Sequence of chain 1.G:
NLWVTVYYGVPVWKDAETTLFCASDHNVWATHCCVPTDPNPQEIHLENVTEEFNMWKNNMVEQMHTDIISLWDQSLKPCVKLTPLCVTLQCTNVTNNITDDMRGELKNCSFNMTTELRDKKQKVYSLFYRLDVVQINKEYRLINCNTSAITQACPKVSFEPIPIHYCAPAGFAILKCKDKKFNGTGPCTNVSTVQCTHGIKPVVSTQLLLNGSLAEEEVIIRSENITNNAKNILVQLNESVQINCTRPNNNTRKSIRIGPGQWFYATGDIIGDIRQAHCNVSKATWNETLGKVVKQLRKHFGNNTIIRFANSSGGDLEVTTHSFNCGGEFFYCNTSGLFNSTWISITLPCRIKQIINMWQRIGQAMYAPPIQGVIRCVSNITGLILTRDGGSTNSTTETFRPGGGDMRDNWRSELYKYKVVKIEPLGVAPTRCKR

Sequence of chain 1.C:
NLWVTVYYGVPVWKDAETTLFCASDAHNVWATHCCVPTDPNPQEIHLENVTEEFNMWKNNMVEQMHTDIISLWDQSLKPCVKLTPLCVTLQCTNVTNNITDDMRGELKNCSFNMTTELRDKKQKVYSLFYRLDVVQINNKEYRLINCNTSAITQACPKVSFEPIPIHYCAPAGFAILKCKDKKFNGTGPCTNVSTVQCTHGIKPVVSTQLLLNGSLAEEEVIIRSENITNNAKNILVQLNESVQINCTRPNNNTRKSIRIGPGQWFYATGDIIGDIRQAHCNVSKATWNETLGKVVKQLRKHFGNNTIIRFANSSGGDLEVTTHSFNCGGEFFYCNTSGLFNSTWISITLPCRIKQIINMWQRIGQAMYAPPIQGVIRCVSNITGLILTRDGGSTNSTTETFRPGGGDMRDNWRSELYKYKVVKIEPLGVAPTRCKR

Binding-site contacts:
Ligand atom O5 contacts residue ARG194 of chain 1.C at 3.9 Å.
Ligand atom C8 contacts residue ARG310 of chain 1.G at 3.5 Å.
Ligand atom O7 contacts residue ASN199 of chain 1.C at 3.4 Å (h-bond).
Ligand atom C1 contacts residue ARG194 of chain 1.C at 4.2 Å.
Ligand atom C3 contacts residue ASN199 of chain 1.C at 3.9 Å.
Ligand atom C8 contacts residue ASN199 of chain 1.C at 3.5 Å.
Ligand atom O5 contacts residue ASN199 of chain 1.C at 2.5 Å (h-bond).
Ligand atom C7 contacts residue ASN199 of chain 1.C at 3.3 Å.
Ligand atom C8 contacts residue THR200 of chain 1.C at 3.3 Å.
Ligand atom C7 contacts residue ARG310 of chain 1.G at 3.6 Å.
Ligand atom C5 contacts residue ASN199 of chain 1.C at 3.8 Å.
Ligand atom C2 contacts residue ASN199 of chain 1.C at 2.5 Å.
Ligand atom C6 contacts residue VAL176 of chain 1.C at 4.3 Å (hydrophobic).
Ligand atom C4 contacts residue ASN199 of chain 1.C at 4.4 Å.
Ligand atom C7 contacts residue THR200 of chain 1.C at 4.0 Å.
Ligand atom C1 contacts residue ASN199 of chain 1.C at 1.5 Å.
Ligand atom N2 contacts residue THR200 of chain 1.C at 3.9 Å.
Ligand atom N2 contacts residue ASN199 of chain 1.C at 2.9 Å (h-bond).
Ligand atom O7 contacts residue ARG310 of chain 1.G at 2.9 Å (salt-bridge).

A small-molecule ligand and the protein it binds are described below.
Small molecule (SMILES): CC(=O)N[C@@H]1[C@@H](O)[C@H](O)[C@@H](CO)O[C@H]1O